Sequence of chain 1.E:
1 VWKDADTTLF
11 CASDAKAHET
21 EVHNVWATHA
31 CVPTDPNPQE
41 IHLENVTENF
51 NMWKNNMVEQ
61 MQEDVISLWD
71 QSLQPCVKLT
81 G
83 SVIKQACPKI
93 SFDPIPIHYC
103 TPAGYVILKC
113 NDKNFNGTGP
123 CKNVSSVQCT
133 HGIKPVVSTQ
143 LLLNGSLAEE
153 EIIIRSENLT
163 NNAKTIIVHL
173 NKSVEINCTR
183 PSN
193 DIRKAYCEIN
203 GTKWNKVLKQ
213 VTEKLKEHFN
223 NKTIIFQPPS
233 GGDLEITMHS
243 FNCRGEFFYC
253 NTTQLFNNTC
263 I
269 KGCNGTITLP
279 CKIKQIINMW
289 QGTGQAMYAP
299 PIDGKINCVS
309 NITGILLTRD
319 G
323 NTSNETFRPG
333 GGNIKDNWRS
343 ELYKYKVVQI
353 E

The small molecule below binds the protein below.
Small molecule (SMILES): CC(=O)N[C@@H]1[C@@H](O)[C@H](O)[C@@H](CO)O[C@H]1O

Binding-site contacts:
Ligand atom O5 contacts residue THR255 of chain 1.E at 3.5 Å (h-bond).
Ligand atom C8 contacts residue MET240 of chain 1.E at 4.0 Å (hydrophobic).
Ligand atom C6 contacts residue THR255 of chain 1.E at 4.0 Å.
Ligand atom C4 contacts residue ASN253 of chain 1.E at 4.0 Å.
Ligand atom C3 contacts residue ASN253 of chain 1.E at 3.9 Å.
Ligand atom C5 contacts residue THR255 of chain 1.E at 3.4 Å.
Ligand atom C2 contacts residue ASN253 of chain 1.E at 2.6 Å.
Ligand atom N2 contacts residue ASN253 of chain 1.E at 3.4 Å (h-bond).
Ligand atom O7 contacts residue ASN253 of chain 1.E at 4.0 Å.
Ligand atom C2 contacts residue THR255 of chain 1.E at 4.4 Å.
Ligand atom O5 contacts residue ASN253 of chain 1.E at 2.1 Å (h-bond).
Ligand atom C5 contacts residue ASN253 of chain 1.E at 3.4 Å.
Ligand atom C7 contacts residue MET240 of chain 1.E at 4.2 Å (hydrophobic).
Ligand atom C6 contacts residue ASN253 of chain 1.E at 4.4 Å.
Ligand atom C8 contacts residue THR239 of chain 1.E at 3.4 Å.
Ligand atom C1 contacts residue ASN253 of chain 1.E at 1.3 Å.
Ligand atom C7 contacts residue ASN253 of chain 1.E at 4.0 Å.
Ligand atom O7 contacts residue MET240 of chain 1.E at 3.9 Å.
Ligand atom C1 contacts residue THR255 of chain 1.E at 3.5 Å.